Binding-site contacts:
Ligand atom N2 contacts residue SER144 of chain 1.A at 3.8 Å.
Ligand atom C12 contacts residue ASN142 of chain 1.A at 3.9 Å.
Ligand atom C7 contacts residue MET165 of chain 1.A at 3.8 Å (hydrophobic).
Ligand atom C9 contacts residue ASN142 of chain 1.A at 4.0 Å.
Ligand atom C contacts residue MET49 of chain 1.A at 3.7 Å (hydrophobic).
Ligand atom C1 contacts residue MET165 of chain 1.A at 3.9 Å (hydrophobic).
Ligand atom O contacts residue MET165 of chain 1.A at 3.5 Å.
Ligand atom C1 contacts residue ARG188 of chain 1.A at 3.9 Å.
Ligand atom N2 contacts residue HIS163 of chain 1.A at 2.8 Å (h-bond).
Ligand atom C9 contacts residue GLU166 of chain 1.A at 3.4 Å.
Ligand atom N contacts residue CYS145 of chain 1.A at 3.7 Å.
Ligand atom C contacts residue MET165 of chain 1.A at 3.5 Å (hydrophobic).
Ligand atom CL contacts residue HIS164 of chain 1.A at 3.9 Å.
Ligand atom C2 contacts residue DMS1 of chain 1.E at 3.7 Å.
Ligand atom C3 contacts residue DMS1 of chain 1.E at 3.9 Å.
Ligand atom CL contacts residue HIS41 of chain 1.A at 3.7 Å.
Ligand atom C8 contacts residue LEU141 of chain 1.A at 3.9 Å (hydrophobic).
Ligand atom C3 contacts residue GLN189 of chain 1.A at 3.5 Å.
Ligand atom C9 contacts residue PHE140 of chain 1.A at 3.5 Å (hydrophobic).
Ligand atom C14 contacts residue MET165 of chain 1.A at 3.6 Å (hydrophobic).
Ligand atom C1 contacts residue MET49 of chain 1.A at 3.5 Å (hydrophobic).
Ligand atom C10 contacts residue ASN142 of chain 1.A at 3.7 Å.
Ligand atom C10 contacts residue GLU166 of chain 1.A at 3.6 Å.
Ligand atom C9 contacts residue LEU141 of chain 1.A at 3.7 Å (hydrophobic).
Ligand atom C7 contacts residue HIS163 of chain 1.A at 3.2 Å.
Ligand atom C10 contacts residue PHE140 of chain 1.A at 3.8 Å (hydrophobic).
Ligand atom N2 contacts residue GLU166 of chain 1.A at 4.0 Å.
Ligand atom C7 contacts residue CYS145 of chain 1.A at 3.6 Å (hydrophobic).
Ligand atom N1 contacts residue CYS145 of chain 1.A at 4.0 Å.
Ligand atom C14 contacts residue HIS164 of chain 1.A at 3.5 Å.
Ligand atom C2 contacts residue GLN189 of chain 1.A at 3.3 Å.
Ligand atom C14 contacts residue HIS41 of chain 1.A at 4.0 Å.
Ligand atom C10 contacts residue LEU141 of chain 1.A at 3.8 Å (hydrophobic).
Ligand atom C2 contacts residue MET49 of chain 1.A at 4.0 Å (hydrophobic).
Ligand atom C7 contacts residue GLU166 of chain 1.A at 3.9 Å.
Ligand atom C8 contacts residue GLU166 of chain 1.A at 3.7 Å.
Ligand atom CL contacts residue MET165 of chain 1.A at 3.8 Å.
Ligand atom O contacts residue GLU166 of chain 1.A at 3.2 Å (salt-bridge).
Ligand atom C11 contacts residue ASN142 of chain 1.A at 3.7 Å.
Ligand atom CL contacts residue ASP187 of chain 1.A at 3.4 Å.

Sequence of chain 1.A:
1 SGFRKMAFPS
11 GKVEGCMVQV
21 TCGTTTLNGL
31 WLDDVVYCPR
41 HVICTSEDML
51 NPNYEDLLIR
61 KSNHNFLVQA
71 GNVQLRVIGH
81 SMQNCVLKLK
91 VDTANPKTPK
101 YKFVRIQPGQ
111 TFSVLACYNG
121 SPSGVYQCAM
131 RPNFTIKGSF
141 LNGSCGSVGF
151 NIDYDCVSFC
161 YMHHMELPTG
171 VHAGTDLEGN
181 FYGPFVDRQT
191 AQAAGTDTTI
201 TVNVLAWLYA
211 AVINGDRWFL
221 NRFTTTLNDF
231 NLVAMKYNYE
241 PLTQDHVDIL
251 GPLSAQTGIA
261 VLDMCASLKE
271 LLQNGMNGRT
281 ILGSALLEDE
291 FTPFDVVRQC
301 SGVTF

Sequence of chain 1.B:
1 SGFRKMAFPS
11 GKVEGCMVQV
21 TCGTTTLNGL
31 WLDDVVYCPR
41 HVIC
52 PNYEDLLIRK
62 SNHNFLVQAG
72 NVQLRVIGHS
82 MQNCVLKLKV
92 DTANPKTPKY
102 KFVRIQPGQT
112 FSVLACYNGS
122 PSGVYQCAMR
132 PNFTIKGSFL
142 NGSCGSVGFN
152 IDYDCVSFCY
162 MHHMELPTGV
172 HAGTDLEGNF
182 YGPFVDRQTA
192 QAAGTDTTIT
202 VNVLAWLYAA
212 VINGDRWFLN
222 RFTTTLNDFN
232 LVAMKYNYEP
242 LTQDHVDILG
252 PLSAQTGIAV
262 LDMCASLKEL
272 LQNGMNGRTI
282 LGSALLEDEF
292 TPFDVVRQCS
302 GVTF

The small molecule below binds the protein below.
Small molecule (SMILES): O=C(Cc1cccc(Cl)c1)Nn1cnc2ccccc21